This small molecule binds to this protein.
Small molecule (SMILES): NCC(=O)O

Binding-site contacts:
Ligand atom CA contacts residue HIS60 of chain 1.D at 4.0 Å.
Ligand atom OXT contacts residue HIS60 of chain 1.D at 4.3 Å.
Ligand atom C contacts residue HIS60 of chain 1.D at 4.0 Å.
Ligand atom C contacts residue GLU46 of chain 1.D at 4.5 Å.
Ligand atom O contacts residue HIS60 of chain 1.D at 4.0 Å.
Ligand atom CA contacts residue TYR63 of chain 1.D at 4.3 Å (hydrophobic).
Ligand atom OXT contacts residue TYR132 of chain 1.D at 4.3 Å.
Ligand atom CA contacts residue GLU46 of chain 1.D at 3.6 Å.
Ligand atom N contacts residue GLU46 of chain 1.D at 3.7 Å.
Ligand atom O contacts residue PHE64 of chain 1.D at 4.4 Å.
Ligand atom C contacts residue ILE26 of chain 1.D at 4.5 Å (hydrophobic).
Ligand atom OXT contacts residue ILE26 of chain 1.D at 3.9 Å.
Ligand atom O contacts residue ILE26 of chain 1.D at 4.0 Å.

Sequence of chain 1.D:
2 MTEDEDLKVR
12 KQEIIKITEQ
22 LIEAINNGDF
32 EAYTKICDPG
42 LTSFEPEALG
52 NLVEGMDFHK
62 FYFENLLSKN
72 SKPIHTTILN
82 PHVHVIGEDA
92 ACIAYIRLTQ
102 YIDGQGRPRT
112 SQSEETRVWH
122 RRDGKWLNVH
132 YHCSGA